Binding-site contacts:
Ligand atom C3 contacts residue ASN119 of chain 3.A at 3.8 Å.
Ligand atom C5 contacts residue THR121 of chain 3.A at 3.7 Å.
Ligand atom C5 contacts residue ASN119 of chain 3.A at 3.6 Å.
Ligand atom C7 contacts residue ASN119 of chain 3.A at 3.6 Å.
Ligand atom C3 contacts residue THR121 of chain 3.A at 4.4 Å.
Ligand atom C2 contacts residue THR121 of chain 3.A at 4.2 Å.
Ligand atom O5 contacts residue ASN119 of chain 3.A at 2.3 Å (h-bond).
Ligand atom C1 contacts residue ASN119 of chain 3.A at 1.4 Å.
Ligand atom O7 contacts residue ASN119 of chain 3.A at 3.9 Å.
Ligand atom C4 contacts residue ASN119 of chain 3.A at 4.2 Å.
Ligand atom O5 contacts residue THR121 of chain 3.A at 3.7 Å.
Ligand atom C8 contacts residue ASN119 of chain 3.A at 4.2 Å.
Ligand atom N2 contacts residue THR121 of chain 3.A at 4.1 Å.
Ligand atom C2 contacts residue ASN119 of chain 3.A at 2.5 Å.
Ligand atom N2 contacts residue ASN119 of chain 3.A at 2.9 Å (h-bond).
Ligand atom C1 contacts residue THR121 of chain 3.A at 3.2 Å.

Sequence of chain 3.A:
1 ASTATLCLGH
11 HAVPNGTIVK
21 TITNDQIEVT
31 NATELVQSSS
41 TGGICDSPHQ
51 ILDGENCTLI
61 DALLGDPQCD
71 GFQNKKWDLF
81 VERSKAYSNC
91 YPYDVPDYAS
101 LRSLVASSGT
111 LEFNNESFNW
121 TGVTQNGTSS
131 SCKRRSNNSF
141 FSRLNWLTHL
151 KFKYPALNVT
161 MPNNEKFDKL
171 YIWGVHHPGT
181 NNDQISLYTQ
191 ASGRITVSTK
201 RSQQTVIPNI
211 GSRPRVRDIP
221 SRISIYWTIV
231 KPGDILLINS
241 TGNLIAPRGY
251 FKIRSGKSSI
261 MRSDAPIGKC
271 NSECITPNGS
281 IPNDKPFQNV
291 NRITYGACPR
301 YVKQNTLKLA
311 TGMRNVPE

The protein below binds the small molecule below.
Small molecule (SMILES): CC(=O)N[C@@H]1[C@@H](O)[C@H](O)[C@@H](CO)O[C@H]1O